Binding-site contacts:
Ligand atom O2G contacts residue ARG166 of chain 1.A at 2.8 Å (salt-bridge).
Ligand atom C4' contacts residue LEU320 of chain 1.A at 3.7 Å (hydrophobic).
Ligand atom O3' contacts residue LYS321 of chain 1.A at 2.8 Å (salt-bridge).
Ligand atom C2' contacts residue ASP82 of chain 1.A at 3.6 Å.
Ligand atom O2' contacts residue LEU320 of chain 1.A at 2.9 Å.
Ligand atom O1A contacts residue ARG166 of chain 1.A at 3.1 Å (salt-bridge).
Ligand atom PA contacts residue MN1 of chain 1.D at 3.5 Å.
Ligand atom C1' contacts residue LEU319 of chain 1.A at 3.4 Å (hydrophobic).
Ligand atom O4' contacts residue LEU319 of chain 1.A at 3.5 Å (h-bond).
Ligand atom O2G contacts residue ASP114 of chain 1.A at 3.1 Å (salt-bridge).
Ligand atom O2' contacts residue ASP82 of chain 1.A at 2.9 Å (salt-bridge).
Ligand atom O3G contacts residue SER163 of chain 1.A at 2.5 Å (h-bond).
Ligand atom O2B contacts residue ASP112 of chain 1.A at 3.0 Å (salt-bridge).
Ligand atom O1G contacts residue HIS327 of chain 1.A at 2.8 Å (h-bond).
Ligand atom O3G contacts residue ARG166 of chain 1.A at 3.1 Å (salt-bridge).
Ligand atom O3B contacts residue HIS327 of chain 1.A at 3.4 Å (h-bond).
Ligand atom O3A contacts residue MN1 of chain 1.D at 3.6 Å.
Ligand atom PG contacts residue HIS327 of chain 1.A at 3.5 Å.
Ligand atom O2B contacts residue MN1 of chain 1.D at 2.0 Å.
Ligand atom O2A contacts residue ARG166 of chain 1.A at 3.4 Å (salt-bridge).
Ligand atom O1G contacts residue ARG165 of chain 1.A at 2.9 Å (salt-bridge).
Ligand atom O2' contacts residue LEU319 of chain 1.A at 3.2 Å (h-bond).
Ligand atom O2B contacts residue HIS169 of chain 1.A at 2.8 Å (h-bond).
Ligand atom C5' contacts residue ASP112 of chain 1.A at 3.4 Å.
Ligand atom O2G contacts residue MN1 of chain 1.D at 2.3 Å.
Ligand atom O1B contacts residue LYS321 of chain 1.A at 3.2 Å (salt-bridge).
Ligand atom PG contacts residue MN1 of chain 1.D at 3.5 Å.
Ligand atom O3G contacts residue ARG165 of chain 1.A at 3.4 Å (salt-bridge).
Ligand atom O2A contacts residue MN1 of chain 1.E at 2.4 Å.
Ligand atom O2' contacts residue LYS321 of chain 1.A at 3.0 Å (salt-bridge).
Ligand atom O1B contacts residue HIS169 of chain 1.A at 3.5 Å.
Ligand atom PB contacts residue MN1 of chain 1.D at 3.2 Å.
Ligand atom O4' contacts residue HIS318 of chain 1.A at 3.5 Å.
Ligand atom O2A contacts residue ASP114 of chain 1.A at 3.4 Å (salt-bridge).
Ligand atom PA contacts residue MN1 of chain 1.E at 3.5 Å.
Ligand atom F2 contacts residue LEU319 of chain 1.A at 3.5 Å.
Ligand atom O2A contacts residue ASP112 of chain 1.A at 3.0 Å (salt-bridge).
Ligand atom O1G contacts residue ARG166 of chain 1.A at 3.5 Å (salt-bridge).
Ligand atom O2A contacts residue MN1 of chain 1.D at 2.2 Å.
Ligand atom PG contacts residue ARG166 of chain 1.A at 3.6 Å.

The small molecule below binds the protein below.
Small molecule (SMILES): Nc1nc(F)nc2c1ncn2[C@@H]1O[C@H](COP(=O)(O)OP(=O)(O)OP(=O)(O)O)[C@@H](O)[C@H]1O

Sequence of chain 1.A:
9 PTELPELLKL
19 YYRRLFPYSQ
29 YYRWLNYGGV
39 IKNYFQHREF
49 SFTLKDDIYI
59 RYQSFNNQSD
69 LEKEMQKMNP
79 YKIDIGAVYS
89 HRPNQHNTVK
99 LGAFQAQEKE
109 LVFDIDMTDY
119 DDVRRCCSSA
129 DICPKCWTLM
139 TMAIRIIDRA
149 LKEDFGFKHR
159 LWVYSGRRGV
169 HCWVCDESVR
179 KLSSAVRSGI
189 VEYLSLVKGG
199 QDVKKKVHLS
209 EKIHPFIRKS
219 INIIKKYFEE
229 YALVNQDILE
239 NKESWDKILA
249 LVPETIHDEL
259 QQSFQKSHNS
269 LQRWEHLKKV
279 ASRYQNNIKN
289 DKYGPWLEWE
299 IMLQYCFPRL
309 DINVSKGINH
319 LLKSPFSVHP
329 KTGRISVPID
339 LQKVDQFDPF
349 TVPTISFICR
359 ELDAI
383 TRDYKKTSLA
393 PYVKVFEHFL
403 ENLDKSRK